Binding-site contacts:
Ligand atom C18 contacts residue ARG432 of chain 1.A at 3.5 Å.
Ligand atom C1 contacts residue KZ81 of chain 1.G at 3.5 Å.
Ligand atom C10 contacts residue ARG432 of chain 1.A at 3.4 Å.
Ligand atom C12 contacts residue ASN394 of chain 1.C at 3.6 Å.
Ligand atom N1 contacts residue ARG432 of chain 1.A at 3.4 Å (salt-bridge).
Ligand atom N2 contacts residue ARG432 of chain 1.A at 3.5 Å (salt-bridge).
Ligand atom C1 contacts residue LEU303 of chain 1.A at 3.5 Å (hydrophobic).
Ligand atom C19 contacts residue ARG400 of chain 1.C at 3.3 Å.
Ligand atom C20 contacts residue HIS397 of chain 1.C at 3.6 Å.
Ligand atom N contacts residue KZ81 of chain 1.G at 3.4 Å.
Ligand atom C2 contacts residue KZ81 of chain 1.G at 3.6 Å.
Ligand atom C4 contacts residue GLY305 of chain 1.C at 3.5 Å.
Ligand atom O4 contacts residue ARG432 of chain 1.C at 2.8 Å (salt-bridge).
Ligand atom C16 contacts residue KZ81 of chain 1.G at 3.3 Å.
Ligand atom C4 contacts residue THR304 of chain 1.A at 3.6 Å.
Ligand atom C19 contacts residue ARG432 of chain 1.A at 3.5 Å.
Ligand atom C1 contacts residue LEU401 of chain 1.C at 3.6 Å (hydrophobic).
Ligand atom C13 contacts residue ASN394 of chain 1.C at 3.7 Å.
Ligand atom O3 contacts residue ARG432 of chain 1.A at 2.9 Å (salt-bridge).
Ligand atom C4 contacts residue GLY305 of chain 1.A at 3.7 Å.
Ligand atom C5 contacts residue KZ81 of chain 1.G at 3.6 Å.
Ligand atom C3 contacts residue KZ81 of chain 1.G at 3.6 Å.
Ligand atom C21 contacts residue ARG400 of chain 1.C at 3.3 Å.
Ligand atom C4 contacts residue KZ81 of chain 1.G at 3.5 Å.
Ligand atom O3 contacts residue KZ81 of chain 1.G at 3.1 Å (h-bond).
Ligand atom C9 contacts residue ARG432 of chain 1.A at 3.5 Å.
Ligand atom C2 contacts residue LEU303 of chain 1.A at 3.1 Å (hydrophobic).
Ligand atom C13 contacts residue ALA307 of chain 1.C at 3.7 Å (hydrophobic).
Ligand atom C14 contacts residue HIS397 of chain 1.C at 3.6 Å.
Ligand atom O2 contacts residue LEU429 of chain 1.A at 3.5 Å (h-bond).
Ligand atom O4 contacts residue KZ81 of chain 1.G at 3.1 Å (h-bond).
Ligand atom C9 contacts residue LEU429 of chain 1.A at 3.6 Å (hydrophobic).
Ligand atom C contacts residue KZ81 of chain 1.G at 3.6 Å.
Ligand atom N2 contacts residue LEU429 of chain 1.A at 2.9 Å (h-bond).
Ligand atom C15 contacts residue ARG432 of chain 1.A at 3.4 Å.
Ligand atom C6 contacts residue KZ81 of chain 1.G at 3.3 Å.
Ligand atom C13 contacts residue HIS397 of chain 1.C at 3.6 Å.
Ligand atom O3 contacts residue HIS397 of chain 1.C at 3.2 Å.
Ligand atom C8 contacts residue ARG432 of chain 1.A at 3.5 Å.
Ligand atom C20 contacts residue ARG400 of chain 1.C at 3.3 Å.

Sequence of chain 1.A:
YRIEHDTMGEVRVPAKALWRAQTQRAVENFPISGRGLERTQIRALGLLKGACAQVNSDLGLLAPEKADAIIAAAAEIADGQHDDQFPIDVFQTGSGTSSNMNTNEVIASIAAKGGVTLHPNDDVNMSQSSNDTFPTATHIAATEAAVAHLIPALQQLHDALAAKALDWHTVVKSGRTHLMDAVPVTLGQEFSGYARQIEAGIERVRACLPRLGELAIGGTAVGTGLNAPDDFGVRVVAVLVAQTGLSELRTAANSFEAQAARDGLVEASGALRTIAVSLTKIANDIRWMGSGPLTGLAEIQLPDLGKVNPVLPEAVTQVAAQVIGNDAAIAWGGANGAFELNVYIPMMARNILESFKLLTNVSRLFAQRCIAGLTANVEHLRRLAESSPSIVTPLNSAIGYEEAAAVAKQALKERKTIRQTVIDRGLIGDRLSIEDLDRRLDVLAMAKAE

A protein and the small-molecule ligand that binds it are described below.
Small molecule (SMILES): COc1ccc(S(=O)(=O)Nc2ccccc2)cc1NC(=O)Cc1n[nH]c(=O)c2ccccc12

Sequence of chain 1.C:
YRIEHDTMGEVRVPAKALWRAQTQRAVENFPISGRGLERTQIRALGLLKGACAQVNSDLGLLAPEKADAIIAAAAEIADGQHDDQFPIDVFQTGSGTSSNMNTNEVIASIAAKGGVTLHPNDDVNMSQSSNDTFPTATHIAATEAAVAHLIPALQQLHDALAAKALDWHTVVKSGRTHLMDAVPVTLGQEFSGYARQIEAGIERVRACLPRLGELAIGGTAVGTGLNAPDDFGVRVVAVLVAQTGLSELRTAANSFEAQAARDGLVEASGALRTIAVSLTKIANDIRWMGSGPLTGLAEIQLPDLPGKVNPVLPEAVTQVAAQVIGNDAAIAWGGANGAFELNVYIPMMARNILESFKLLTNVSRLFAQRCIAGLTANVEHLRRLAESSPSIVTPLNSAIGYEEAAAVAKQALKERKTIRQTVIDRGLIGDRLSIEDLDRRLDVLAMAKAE